Binding-site contacts:
Ligand atom O20 contacts residue CYS155 of chain 1.A at 2.6 Å (h-bond).
Ligand atom C19 contacts residue S9U1 of chain 1.B at 0.1 Å.
Ligand atom O20 contacts residue HIS48 of chain 1.A at 2.8 Å (h-bond).
Ligand atom C27 contacts residue S9U1 of chain 1.B at 0.0 Å.
Ligand atom O18 contacts residue HIS173 of chain 1.A at 2.7 Å (h-bond).
Ligand atom C33 contacts residue S9U1 of chain 1.B at 0.0 Å.
Ligand atom N03 contacts residue S9U1 of chain 1.B at 0.1 Å (h-bond).
Ligand atom C17 contacts residue S9U1 of chain 1.B at 0.1 Å.
Ligand atom O18 contacts residue S9U1 of chain 1.B at 0.1 Å (h-bond).
Ligand atom C16 contacts residue S9U1 of chain 1.B at 0.0 Å.
Ligand atom C09 contacts residue S9U1 of chain 1.B at 0.1 Å.
Ligand atom C13 contacts residue S9U1 of chain 1.B at 0.1 Å.
Ligand atom C28 contacts residue S9U1 of chain 1.B at 0.0 Å.
Ligand atom C06 contacts residue S9U1 of chain 1.B at 0.1 Å.
Ligand atom O01 contacts residue S9U1 of chain 1.B at 0.1 Å (h-bond).
Ligand atom C24 contacts residue S9U1 of chain 1.B at 0.0 Å.
Ligand atom C14 contacts residue S9U1 of chain 1.B at 0.1 Å.
Ligand atom C07 contacts residue S9U1 of chain 1.B at 0.0 Å.
Ligand atom C19 contacts residue CYS155 of chain 1.A at 1.8 Å (hydrophobic).
Ligand atom O21 contacts residue S9U1 of chain 1.B at 0.2 Å (h-bond).
Ligand atom C30 contacts residue S9U1 of chain 1.B at 0.0 Å.
Ligand atom C05 contacts residue S9U1 of chain 1.B at 0.1 Å.
Ligand atom C32 contacts residue S9U1 of chain 1.B at 0.0 Å.
Ligand atom C04 contacts residue S9U1 of chain 1.B at 0.1 Å.
Ligand atom O01 contacts residue GLU176 of chain 1.A at 2.9 Å (salt-bridge).
Ligand atom C11 contacts residue CYS155 of chain 1.A at 2.7 Å (hydrophobic).
Ligand atom O20 contacts residue S9U1 of chain 1.B at 1.4 Å.
Ligand atom C25 contacts residue S9U1 of chain 1.B at 0.0 Å.
Ligand atom C08 contacts residue S9U1 of chain 1.B at 0.0 Å.
Ligand atom N10 contacts residue CYS155 of chain 1.A at 2.9 Å (h-bond).
Ligand atom C31 contacts residue S9U1 of chain 1.B at 0.0 Å.
Ligand atom C26 contacts residue S9U1 of chain 1.B at 0.0 Å.
Ligand atom C23 contacts residue S9U1 of chain 1.B at 0.0 Å.
Ligand atom C29 contacts residue S9U1 of chain 1.B at 0.0 Å.
Ligand atom C11 contacts residue S9U1 of chain 1.B at 0.1 Å.
Ligand atom O22 contacts residue S9U1 of chain 1.B at 0.0 Å (h-bond).
Ligand atom C12 contacts residue S9U1 of chain 1.B at 0.1 Å.
Ligand atom C02 contacts residue S9U1 of chain 1.B at 0.0 Å.
Ligand atom N15 contacts residue S9U1 of chain 1.B at 0.1 Å (h-bond).
Ligand atom N10 contacts residue S9U1 of chain 1.B at 0.1 Å (h-bond).

Sequence of chain 1.A:
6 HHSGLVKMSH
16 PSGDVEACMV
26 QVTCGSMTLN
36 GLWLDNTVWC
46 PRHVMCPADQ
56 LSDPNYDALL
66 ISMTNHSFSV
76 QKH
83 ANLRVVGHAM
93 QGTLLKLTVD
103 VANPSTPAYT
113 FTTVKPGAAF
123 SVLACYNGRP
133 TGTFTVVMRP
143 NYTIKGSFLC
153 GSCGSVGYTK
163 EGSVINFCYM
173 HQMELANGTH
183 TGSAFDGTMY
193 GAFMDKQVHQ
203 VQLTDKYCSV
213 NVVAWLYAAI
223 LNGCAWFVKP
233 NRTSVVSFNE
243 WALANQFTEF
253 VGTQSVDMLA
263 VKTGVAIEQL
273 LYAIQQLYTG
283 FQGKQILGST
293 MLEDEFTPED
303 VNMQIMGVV

The small molecule below binds the protein below.
Small molecule (SMILES): CC(C)C[C@H](NC(=O)OC[C@@H]1C[C@H]1CC1CCCCC1)C(=O)N[C@@H](C[C@@H]1CCNC1=O)[C@H](O)[S+](=O)(O)O